Sequence of chain 1.B:
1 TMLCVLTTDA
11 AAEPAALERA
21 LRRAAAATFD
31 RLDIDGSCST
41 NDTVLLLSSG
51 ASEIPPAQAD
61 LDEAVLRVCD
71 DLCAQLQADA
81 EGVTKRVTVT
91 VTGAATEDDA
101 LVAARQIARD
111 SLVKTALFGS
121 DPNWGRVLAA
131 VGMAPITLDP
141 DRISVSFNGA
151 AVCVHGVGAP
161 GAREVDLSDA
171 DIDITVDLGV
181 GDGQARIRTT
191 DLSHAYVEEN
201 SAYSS

Binding-site contacts:
Ligand atom CD contacts residue LEU112 of chain 1.B at 4.0 Å (hydrophobic).
Ligand atom NE contacts residue ARG126 of chain 1.B at 3.6 Å.
Ligand atom CA contacts residue GLY128 of chain 1.C at 3.9 Å.
Ligand atom O contacts residue LYS189 of chain 1.C at 2.8 Å (salt-bridge).
Ligand atom O contacts residue THR127 of chain 1.C at 3.2 Å (h-bond).
Ligand atom O contacts residue THR1 of chain 1.D at 3.0 Å (h-bond).
Ligand atom CD contacts residue ARG126 of chain 1.B at 4.3 Å.
Ligand atom NE contacts residue LEU112 of chain 1.B at 4.2 Å.
Ligand atom CG contacts residue GLU81 of chain 1.D at 4.1 Å.
Ligand atom C contacts residue THR127 of chain 1.C at 3.8 Å.
Ligand atom CD contacts residue GLU81 of chain 1.D at 3.4 Å.
Ligand atom CD contacts residue GLY192 of chain 1.C at 3.8 Å.
Ligand atom OXT contacts residue GLY128 of chain 1.C at 4.2 Å.
Ligand atom CD contacts residue ASN200 of chain 1.D at 3.7 Å.
Ligand atom NE contacts residue GLU81 of chain 1.D at 3.2 Å (salt-bridge).
Ligand atom CG contacts residue SER205 of chain 1.D at 3.2 Å.
Ligand atom OXT contacts residue THR166 of chain 1.C at 2.7 Å (h-bond).
Ligand atom CD contacts residue SER205 of chain 1.D at 4.3 Å.
Ligand atom CB contacts residue MET193 of chain 1.C at 3.5 Å (hydrophobic).
Ligand atom CG contacts residue GLY192 of chain 1.C at 4.1 Å.
Ligand atom N contacts residue THR1 of chain 1.D at 2.9 Å (h-bond).
Ligand atom N contacts residue GLY128 of chain 1.C at 4.0 Å.
Ligand atom OXT contacts residue LYS189 of chain 1.C at 3.9 Å.
Ligand atom O contacts residue THR166 of chain 1.C at 3.2 Å (h-bond).
Ligand atom C contacts residue GLY192 of chain 1.C at 4.3 Å.
Ligand atom CB contacts residue GLY192 of chain 1.C at 3.4 Å.
Ligand atom CD contacts residue MET193 of chain 1.C at 4.1 Å (hydrophobic).
Ligand atom CA contacts residue SER205 of chain 1.D at 3.8 Å.
Ligand atom CB contacts residue THR1 of chain 1.D at 3.9 Å.
Ligand atom NE contacts residue SER205 of chain 1.D at 3.5 Å.
Ligand atom C contacts residue LYS189 of chain 1.C at 3.8 Å.
Ligand atom CA contacts residue THR1 of chain 1.D at 3.7 Å.
Ligand atom NE contacts residue ASN200 of chain 1.D at 2.7 Å (h-bond).
Ligand atom O contacts residue GLY192 of chain 1.C at 4.1 Å.
Ligand atom C contacts residue THR1 of chain 1.D at 3.7 Å.
Ligand atom CB contacts residue SER205 of chain 1.D at 3.9 Å.
Ligand atom OXT contacts residue THR127 of chain 1.C at 4.1 Å.
Ligand atom CA contacts residue GLY192 of chain 1.C at 4.2 Å.
Ligand atom C contacts residue THR166 of chain 1.C at 3.4 Å.
Ligand atom N contacts residue MET193 of chain 1.C at 3.9 Å.

This protein binds this small molecule.
Small molecule (SMILES): NCCC[C@H](N)C(=O)O

Sequence of chain 1.C:
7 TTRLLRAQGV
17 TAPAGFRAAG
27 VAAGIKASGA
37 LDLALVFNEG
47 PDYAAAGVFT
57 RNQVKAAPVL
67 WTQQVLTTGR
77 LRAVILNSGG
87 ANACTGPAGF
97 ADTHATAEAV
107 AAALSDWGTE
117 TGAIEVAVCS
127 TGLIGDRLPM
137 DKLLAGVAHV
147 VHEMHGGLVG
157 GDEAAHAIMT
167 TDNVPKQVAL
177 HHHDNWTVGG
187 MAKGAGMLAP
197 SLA

Sequence of chain 1.D:
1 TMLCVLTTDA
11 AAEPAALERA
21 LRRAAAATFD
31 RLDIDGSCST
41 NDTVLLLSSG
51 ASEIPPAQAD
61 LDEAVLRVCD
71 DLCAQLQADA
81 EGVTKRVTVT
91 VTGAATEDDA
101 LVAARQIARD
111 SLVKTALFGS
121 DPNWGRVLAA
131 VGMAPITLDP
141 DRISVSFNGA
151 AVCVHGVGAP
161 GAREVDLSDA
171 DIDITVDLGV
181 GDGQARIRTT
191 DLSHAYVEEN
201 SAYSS